Binding-site contacts:
Ligand atom C7 contacts residue PRO214 of chain 1.G at 4.5 Å (hydrophobic).
Ligand atom C1 contacts residue ARG162 of chain 1.I at 4.3 Å.
Ligand atom C2 contacts residue ASN235 of chain 1.I at 2.1 Å.
Ligand atom O5 contacts residue ARG162 of chain 1.I at 3.2 Å (salt-bridge).
Ligand atom C1 contacts residue ASN235 of chain 1.I at 1.4 Å.
Ligand atom O7 contacts residue PRO214 of chain 1.G at 3.6 Å.
Ligand atom C8 contacts residue ASP234 of chain 1.I at 4.0 Å.
Ligand atom O7 contacts residue ASN235 of chain 1.I at 3.3 Å (h-bond).
Ligand atom C5 contacts residue ARG162 of chain 1.I at 3.9 Å.
Ligand atom C8 contacts residue ASN235 of chain 1.I at 4.3 Å.
Ligand atom C8 contacts residue SER200 of chain 1.I at 4.3 Å.
Ligand atom O6 contacts residue ARG162 of chain 1.I at 3.6 Å (salt-bridge).
Ligand atom N2 contacts residue ASN235 of chain 1.I at 2.6 Å (h-bond).
Ligand atom C4 contacts residue ASN235 of chain 1.I at 4.0 Å.
Ligand atom C3 contacts residue ASN235 of chain 1.I at 3.5 Å.
Ligand atom C7 contacts residue ASN235 of chain 1.I at 3.1 Å.
Ligand atom O5 contacts residue ASN235 of chain 1.I at 2.4 Å (h-bond).
Ligand atom C5 contacts residue ASN235 of chain 1.I at 3.6 Å.
Ligand atom N2 contacts residue GLY233 of chain 1.I at 4.1 Å.
Ligand atom C6 contacts residue ARG162 of chain 1.I at 3.4 Å.
Ligand atom C8 contacts residue GLY233 of chain 1.I at 3.8 Å.

The protein below binds the small molecule below.
Small molecule (SMILES): CC(=O)N[C@@H]1[C@@H](O)[C@H](O)[C@@H](CO)O[C@H]1O

Sequence of chain 1.G:
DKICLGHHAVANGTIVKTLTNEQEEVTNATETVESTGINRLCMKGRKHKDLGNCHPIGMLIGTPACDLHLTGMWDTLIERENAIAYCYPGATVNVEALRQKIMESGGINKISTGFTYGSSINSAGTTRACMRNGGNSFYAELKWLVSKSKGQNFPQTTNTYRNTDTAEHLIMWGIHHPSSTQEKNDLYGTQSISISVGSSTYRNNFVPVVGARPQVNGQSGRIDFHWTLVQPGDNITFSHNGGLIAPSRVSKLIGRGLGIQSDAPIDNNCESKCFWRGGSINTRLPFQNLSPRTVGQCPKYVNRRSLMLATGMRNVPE

Sequence of chain 1.I:
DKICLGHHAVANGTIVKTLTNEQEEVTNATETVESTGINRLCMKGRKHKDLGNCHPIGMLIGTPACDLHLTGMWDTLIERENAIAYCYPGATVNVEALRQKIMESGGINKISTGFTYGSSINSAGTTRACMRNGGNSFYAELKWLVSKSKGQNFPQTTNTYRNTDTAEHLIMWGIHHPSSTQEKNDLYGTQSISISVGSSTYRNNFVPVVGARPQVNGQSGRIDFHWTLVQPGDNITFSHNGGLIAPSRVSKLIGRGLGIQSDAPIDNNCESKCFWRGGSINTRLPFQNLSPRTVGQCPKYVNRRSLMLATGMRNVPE